This small molecule binds to this protein.
Small molecule (SMILES): CC(=O)N[C@H]1[C@H](O[C@H]2[C@H](O)[C@@H](NC(C)=O)CO[C@@H]2CO)O[C@H](CO)[C@@H](O)[C@@H]1O

Sequence of chain 1.A:
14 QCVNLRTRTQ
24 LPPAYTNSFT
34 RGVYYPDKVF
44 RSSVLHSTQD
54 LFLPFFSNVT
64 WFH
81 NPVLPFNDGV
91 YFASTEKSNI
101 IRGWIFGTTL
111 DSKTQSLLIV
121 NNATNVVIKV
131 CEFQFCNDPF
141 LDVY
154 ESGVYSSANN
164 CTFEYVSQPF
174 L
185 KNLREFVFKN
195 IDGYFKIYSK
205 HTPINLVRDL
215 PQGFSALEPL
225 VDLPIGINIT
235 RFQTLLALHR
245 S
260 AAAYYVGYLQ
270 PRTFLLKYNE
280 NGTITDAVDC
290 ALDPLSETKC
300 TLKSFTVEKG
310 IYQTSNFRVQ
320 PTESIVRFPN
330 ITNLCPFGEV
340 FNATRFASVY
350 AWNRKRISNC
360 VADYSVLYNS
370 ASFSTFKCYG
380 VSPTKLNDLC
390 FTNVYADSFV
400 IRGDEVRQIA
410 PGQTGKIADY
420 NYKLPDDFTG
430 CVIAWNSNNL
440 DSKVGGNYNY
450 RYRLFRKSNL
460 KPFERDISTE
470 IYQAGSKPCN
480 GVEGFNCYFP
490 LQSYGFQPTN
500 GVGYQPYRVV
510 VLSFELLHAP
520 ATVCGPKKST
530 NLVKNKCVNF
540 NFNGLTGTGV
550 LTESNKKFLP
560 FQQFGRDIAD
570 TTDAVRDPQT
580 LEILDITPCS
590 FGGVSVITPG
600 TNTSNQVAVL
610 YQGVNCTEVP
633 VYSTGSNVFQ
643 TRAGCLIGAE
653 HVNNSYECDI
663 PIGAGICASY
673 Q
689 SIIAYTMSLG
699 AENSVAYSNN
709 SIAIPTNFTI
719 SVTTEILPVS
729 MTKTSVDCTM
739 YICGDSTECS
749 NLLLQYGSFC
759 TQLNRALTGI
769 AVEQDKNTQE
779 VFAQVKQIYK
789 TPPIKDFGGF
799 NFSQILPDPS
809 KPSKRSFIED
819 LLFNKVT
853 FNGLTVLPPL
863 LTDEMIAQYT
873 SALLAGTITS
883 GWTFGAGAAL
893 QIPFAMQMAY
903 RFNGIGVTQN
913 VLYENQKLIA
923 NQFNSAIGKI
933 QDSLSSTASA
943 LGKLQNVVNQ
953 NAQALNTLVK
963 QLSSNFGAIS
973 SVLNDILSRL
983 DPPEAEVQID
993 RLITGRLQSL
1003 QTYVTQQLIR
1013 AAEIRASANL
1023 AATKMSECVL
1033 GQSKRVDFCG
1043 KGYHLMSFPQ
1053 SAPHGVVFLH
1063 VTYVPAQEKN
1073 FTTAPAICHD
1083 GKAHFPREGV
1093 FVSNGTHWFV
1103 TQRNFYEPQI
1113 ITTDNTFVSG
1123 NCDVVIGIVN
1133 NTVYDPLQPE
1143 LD

Binding-site contacts:
Ligand atom C6 contacts residue VAL127 of chain 1.A at 3.7 Å (hydrophobic).
Ligand atom O5 contacts residue ASN122 of chain 1.A at 2.3 Å (h-bond).
Ligand atom C6 contacts residue ASN125 of chain 1.A at 3.5 Å.
Ligand atom C8 contacts residue THR124 of chain 1.A at 3.4 Å.
Ligand atom O6 contacts residue VAL127 of chain 1.A at 4.1 Å.
Ligand atom O5 contacts residue ASN125 of chain 1.A at 3.3 Å (h-bond).
Ligand atom C2 contacts residue THR124 of chain 1.A at 4.1 Å.
Ligand atom C1 contacts residue ASN122 of chain 1.A at 1.4 Å.
Ligand atom O6 contacts residue ASN125 of chain 1.A at 3.5 Å (h-bond).
Ligand atom O6 contacts residue GLU154 of chain 1.A at 4.3 Å.
Ligand atom C4 contacts residue ASN122 of chain 1.A at 4.2 Å.
Ligand atom C5 contacts residue GLU154 of chain 1.A at 3.5 Å.
Ligand atom C2 contacts residue GLU154 of chain 1.A at 4.4 Å.
Ligand atom C8 contacts residue ASN122 of chain 1.A at 4.4 Å.
Ligand atom C3 contacts residue ASN122 of chain 1.A at 3.8 Å.
Ligand atom C5 contacts residue ASN122 of chain 1.A at 3.6 Å.
Ligand atom C1 contacts residue ASN125 of chain 1.A at 3.3 Å.
Ligand atom C8 contacts residue ALA123 of chain 1.A at 4.5 Å (hydrophobic).
Ligand atom C3 contacts residue ASN125 of chain 1.A at 4.4 Å.
Ligand atom O5 contacts residue GLU154 of chain 1.A at 3.2 Å (salt-bridge).
Ligand atom C7 contacts residue THR124 of chain 1.A at 3.6 Å.
Ligand atom C1 contacts residue THR124 of chain 1.A at 3.8 Å.
Ligand atom C4 contacts residue GLU154 of chain 1.A at 3.6 Å.
Ligand atom O7 contacts residue ASN122 of chain 1.A at 2.8 Å (h-bond).
Ligand atom C2 contacts residue ASN122 of chain 1.A at 2.4 Å.
Ligand atom C6 contacts residue THR124 of chain 1.A at 4.4 Å.
Ligand atom C5 contacts residue ASN125 of chain 1.A at 3.2 Å.
Ligand atom C7 contacts residue ASN122 of chain 1.A at 3.1 Å.
Ligand atom N2 contacts residue ASN122 of chain 1.A at 3.0 Å (h-bond).
Ligand atom C2 contacts residue ASN125 of chain 1.A at 4.4 Å.
Ligand atom C1 contacts residue GLU154 of chain 1.A at 4.2 Å.
Ligand atom N2 contacts residue THR124 of chain 1.A at 3.1 Å (h-bond).
Ligand atom C4 contacts residue ASN125 of chain 1.A at 4.4 Å.
Ligand atom C6 contacts residue GLU154 of chain 1.A at 3.2 Å.